A small-molecule ligand and the protein it binds are described below.
Small molecule (SMILES): CC(C)CCC[C@@H](C)[C@H]1CC[C@H]2[C@@H]3CC=C4C[C@@H](O)CC[C@]4(C)[C@H]3CC[C@]12C

Binding-site contacts:
Ligand atom C4 contacts residue TYR94 of chain 1.A at 4.4 Å (hydrophobic).
Ligand atom C8 contacts residue ILE178 of chain 1.A at 3.8 Å (hydrophobic).
Ligand atom C15 contacts residue SER98 of chain 1.A at 4.4 Å.
Ligand atom C11 contacts residue LEU179 of chain 1.A at 4.3 Å (hydrophobic).
Ligand atom C16 contacts residue TRP182 of chain 1.A at 3.6 Å (hydrophobic).
Ligand atom C5 contacts residue THR97 of chain 1.A at 4.1 Å.
Ligand atom C2 contacts residue ARG175 of chain 1.A at 3.8 Å.
Ligand atom C3 contacts residue ARG175 of chain 1.A at 4.1 Å.
Ligand atom C6 contacts residue ILE178 of chain 1.A at 3.8 Å (hydrophobic).
Ligand atom C6 contacts residue TYR94 of chain 1.A at 3.8 Å (hydrophobic).
Ligand atom C19 contacts residue ILE178 of chain 1.A at 4.1 Å (hydrophobic).
Ligand atom C4 contacts residue THR97 of chain 1.A at 4.0 Å.
Ligand atom C7 contacts residue SER98 of chain 1.A at 3.8 Å.
Ligand atom C18 contacts residue TRP182 of chain 1.A at 4.0 Å (hydrophobic).
Ligand atom C4 contacts residue ILE178 of chain 1.A at 4.4 Å (hydrophobic).
Ligand atom C19 contacts residue LEU179 of chain 1.A at 4.1 Å (hydrophobic).
Ligand atom C26 contacts residue VAL105 of chain 1.A at 3.9 Å (hydrophobic).
Ligand atom C3 contacts residue OLC1 of chain 1.H at 3.9 Å.
Ligand atom O1 contacts residue OLC1 of chain 1.H at 3.6 Å.
Ligand atom C6 contacts residue SER98 of chain 1.A at 4.2 Å.
Ligand atom C9 contacts residue OLC1 of chain 1.H at 4.4 Å.
Ligand atom C15 contacts residue TRP182 of chain 1.A at 3.5 Å (hydrophobic).
Ligand atom C4 contacts residue ARG175 of chain 1.A at 4.4 Å.
Ligand atom C18 contacts residue LEU179 of chain 1.A at 3.7 Å (hydrophobic).
Ligand atom C6 contacts residue THR97 of chain 1.A at 3.4 Å.
Ligand atom C19 contacts residue ARG175 of chain 1.A at 4.2 Å.
Ligand atom C23 contacts residue TRP182 of chain 1.A at 3.8 Å (hydrophobic).
Ligand atom C15 contacts residue CYS101 of chain 1.A at 3.7 Å (hydrophobic).
Ligand atom C16 contacts residue CYS101 of chain 1.A at 3.7 Å (hydrophobic).
Ligand atom C7 contacts residue CYS101 of chain 1.A at 4.2 Å (hydrophobic).
Ligand atom C7 contacts residue ILE178 of chain 1.A at 3.8 Å (hydrophobic).
Ligand atom C14 contacts residue CYS101 of chain 1.A at 4.0 Å (hydrophobic).
Ligand atom O1 contacts residue TYR94 of chain 1.A at 3.8 Å.
Ligand atom C5 contacts residue ILE178 of chain 1.A at 4.4 Å (hydrophobic).
Ligand atom C7 contacts residue THR97 of chain 1.A at 4.0 Å.
Ligand atom O1 contacts residue ARG175 of chain 1.A at 3.2 Å (salt-bridge).
Ligand atom C24 contacts residue VAL105 of chain 1.A at 4.2 Å (hydrophobic).
Ligand atom C12 contacts residue OLC1 of chain 1.H at 4.5 Å.

Sequence of chain 1.A:
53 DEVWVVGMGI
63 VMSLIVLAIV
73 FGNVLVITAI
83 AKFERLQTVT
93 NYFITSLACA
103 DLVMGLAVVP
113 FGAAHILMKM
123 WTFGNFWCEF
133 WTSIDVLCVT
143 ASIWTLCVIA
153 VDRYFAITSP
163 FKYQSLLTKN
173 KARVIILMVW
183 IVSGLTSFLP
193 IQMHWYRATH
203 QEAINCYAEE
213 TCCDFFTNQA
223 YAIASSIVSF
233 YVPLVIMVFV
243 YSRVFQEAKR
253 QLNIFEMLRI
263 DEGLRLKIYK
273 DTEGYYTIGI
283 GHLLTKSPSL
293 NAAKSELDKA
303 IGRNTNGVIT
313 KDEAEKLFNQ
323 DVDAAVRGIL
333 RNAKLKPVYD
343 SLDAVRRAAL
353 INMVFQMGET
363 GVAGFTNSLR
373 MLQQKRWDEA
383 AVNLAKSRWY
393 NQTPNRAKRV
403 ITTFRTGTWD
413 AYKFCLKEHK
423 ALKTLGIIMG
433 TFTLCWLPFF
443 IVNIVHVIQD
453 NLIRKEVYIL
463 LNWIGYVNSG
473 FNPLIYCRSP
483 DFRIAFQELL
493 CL